Sequence of chain 3.A:
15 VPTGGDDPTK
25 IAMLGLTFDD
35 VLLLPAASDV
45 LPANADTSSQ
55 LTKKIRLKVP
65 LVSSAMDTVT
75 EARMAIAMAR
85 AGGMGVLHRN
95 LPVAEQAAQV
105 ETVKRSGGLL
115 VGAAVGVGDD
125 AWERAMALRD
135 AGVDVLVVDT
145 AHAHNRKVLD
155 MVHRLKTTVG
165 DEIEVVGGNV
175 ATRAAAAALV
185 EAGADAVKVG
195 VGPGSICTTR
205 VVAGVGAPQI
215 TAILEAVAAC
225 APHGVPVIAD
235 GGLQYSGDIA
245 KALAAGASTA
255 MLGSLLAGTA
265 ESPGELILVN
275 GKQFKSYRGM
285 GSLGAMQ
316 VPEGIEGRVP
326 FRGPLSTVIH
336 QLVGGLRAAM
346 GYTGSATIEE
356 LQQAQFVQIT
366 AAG

Binding-site contacts:
Ligand atom C24 contacts residue GLY194 of chain 1.A at 3.4 Å.
Ligand atom C30 contacts residue HIS146 of chain 1.A at 3.9 Å.
Ligand atom O17 contacts residue GLY285 of chain 1.A at 3.1 Å (h-bond).
Ligand atom C21 contacts residue THR203 of chain 1.A at 3.6 Å.
Ligand atom C21 contacts residue ALA145 of chain 1.A at 3.9 Å (hydrophobic).
Ligand atom C01 contacts residue GLY346 of chain 3.A at 3.5 Å.
Ligand atom C22 contacts residue THR203 of chain 1.A at 3.2 Å.
Ligand atom C01 contacts residue SER42 of chain 3.A at 3.3 Å.
Ligand atom N23 contacts residue VAL195 of chain 1.A at 3.7 Å.
Ligand atom C15 contacts residue GLU318 of chain 1.A at 3.4 Å.
Ligand atom C26 contacts residue IMP1 of chain 1.B at 3.4 Å.
Ligand atom C12 contacts residue ALA145 of chain 1.A at 3.8 Å (hydrophobic).
Ligand atom C22 contacts residue IMP1 of chain 1.B at 3.6 Å.
Ligand atom C14 contacts residue GLU318 of chain 1.A at 3.4 Å.
Ligand atom C04 contacts residue PRO46 of chain 3.A at 3.5 Å (hydrophobic).
Ligand atom C29 contacts residue HIS146 of chain 1.A at 3.9 Å.
Ligand atom O18 contacts residue GLU318 of chain 1.A at 3.8 Å.
Ligand atom N13 contacts residue ALA145 of chain 1.A at 3.9 Å.
Ligand atom C14 contacts residue ALA145 of chain 1.A at 3.7 Å (hydrophobic).
Ligand atom C01 contacts residue VAL44 of chain 3.A at 3.3 Å (hydrophobic).
Ligand atom C25 contacts residue IMP1 of chain 1.B at 3.5 Å.
Ligand atom O02 contacts residue LEU45 of chain 3.A at 3.9 Å.
Ligand atom O18 contacts residue IMP1 of chain 1.B at 2.8 Å (h-bond).
Ligand atom O17 contacts residue MET284 of chain 1.A at 3.5 Å.
Ligand atom C20 contacts residue IMP1 of chain 1.B at 3.3 Å.
Ligand atom C22 contacts residue GLY196 of chain 1.A at 3.9 Å.
Ligand atom O18 contacts residue GLY285 of chain 1.A at 3.7 Å.
Ligand atom O02 contacts residue VAL44 of chain 3.A at 3.2 Å (h-bond).
Ligand atom C07 contacts residue TYR347 of chain 3.A at 3.9 Å (hydrophobic).
Ligand atom C19 contacts residue IMP1 of chain 1.B at 3.7 Å.
Ligand atom C14 contacts residue TYR347 of chain 3.A at 3.5 Å (hydrophobic).
Ligand atom C22 contacts residue TYR347 of chain 3.A at 3.9 Å (hydrophobic).
Ligand atom C27 contacts residue IMP1 of chain 1.B at 3.8 Å.
Ligand atom C20 contacts residue ALA145 of chain 1.A at 3.7 Å (hydrophobic).
Ligand atom N23 contacts residue GLY196 of chain 1.A at 3.1 Å (h-bond).
Ligand atom O17 contacts residue IMP1 of chain 1.B at 3.7 Å.
Ligand atom S16 contacts residue IMP1 of chain 1.B at 3.8 Å.
Ligand atom C01 contacts residue ASN149 of chain 1.A at 3.9 Å.
Ligand atom C21 contacts residue IMP1 of chain 1.B at 3.2 Å.
Ligand atom C28 contacts residue IMP1 of chain 1.B at 3.9 Å.

Sequence of chain 1.A:
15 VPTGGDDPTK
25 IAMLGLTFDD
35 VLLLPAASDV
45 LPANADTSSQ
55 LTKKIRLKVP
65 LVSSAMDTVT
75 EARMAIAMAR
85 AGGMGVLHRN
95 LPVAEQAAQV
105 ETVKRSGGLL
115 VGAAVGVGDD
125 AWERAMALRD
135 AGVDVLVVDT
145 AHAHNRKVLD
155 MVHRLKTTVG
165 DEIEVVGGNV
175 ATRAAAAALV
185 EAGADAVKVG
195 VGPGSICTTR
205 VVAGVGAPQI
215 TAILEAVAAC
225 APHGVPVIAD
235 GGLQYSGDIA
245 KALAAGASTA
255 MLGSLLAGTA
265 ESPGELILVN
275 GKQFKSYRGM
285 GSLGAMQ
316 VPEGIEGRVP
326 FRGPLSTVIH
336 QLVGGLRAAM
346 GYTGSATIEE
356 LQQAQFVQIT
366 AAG

The protein below binds the small molecule below.
Small molecule (SMILES): COc1ccc(CC(=O)N2CCN(S(=O)(=O)c3cccc4cnccc34)CC2)c(OC)c1